A protein and the small-molecule ligand that binds it are described below.
Small molecule (SMILES): O=C(O)COc1cc(F)ccc1C(=S)NCc1ccc(Br)cc1F

Binding-site contacts:
Ligand atom C24 contacts residue TRP112 of chain 1.A at 3.3 Å (hydrophobic).
Ligand atom C32 contacts residue NDP1 of chain 1.B at 3.5 Å.
Ligand atom C20 contacts residue TRP21 of chain 1.A at 3.6 Å (hydrophobic).
Ligand atom C32 contacts residue HIS111 of chain 1.A at 3.4 Å.
Ligand atom S16 contacts residue TRP220 of chain 1.A at 4.0 Å.
Ligand atom F9 contacts residue VAL48 of chain 1.A at 3.1 Å.
Ligand atom F9 contacts residue TRP21 of chain 1.A at 3.7 Å.
Ligand atom BR8 contacts residue PHE116 of chain 1.A at 4.0 Å.
Ligand atom S16 contacts residue LEU301 of chain 1.A at 3.9 Å.
Ligand atom BR8 contacts residue THR114 of chain 1.A at 2.8 Å.
Ligand atom C2 contacts residue TYR49 of chain 1.A at 4.0 Å (hydrophobic).
Ligand atom F14 contacts residue CYS299 of chain 1.A at 3.9 Å.
Ligand atom C25 contacts residue TRP112 of chain 1.A at 3.5 Å (hydrophobic).
Ligand atom O34 contacts residue TRP112 of chain 1.A at 3.0 Å (h-bond).
Ligand atom C13 contacts residue TRP112 of chain 1.A at 3.6 Å (hydrophobic).
Ligand atom O34 contacts residue HIS111 of chain 1.A at 3.4 Å (h-bond).
Ligand atom C2 contacts residue TRP21 of chain 1.A at 3.1 Å (hydrophobic).
Ligand atom O34 contacts residue NDP1 of chain 1.B at 3.6 Å.
Ligand atom C26 contacts residue PHE123 of chain 1.A at 3.9 Å (hydrophobic).
Ligand atom C5 contacts residue VAL48 of chain 1.A at 4.0 Å (hydrophobic).
Ligand atom BR8 contacts residue TRP112 of chain 1.A at 3.9 Å.
Ligand atom O33 contacts residue NDP1 of chain 1.B at 3.1 Å.
Ligand atom F14 contacts residue ALA300 of chain 1.A at 3.1 Å.
Ligand atom C27 contacts residue TRP112 of chain 1.A at 3.3 Å (hydrophobic).
Ligand atom C20 contacts residue NDP1 of chain 1.B at 3.6 Å.
Ligand atom F9 contacts residue TYR49 of chain 1.A at 3.6 Å.
Ligand atom C3 contacts residue PHE123 of chain 1.A at 3.7 Å (hydrophobic).
Ligand atom O33 contacts residue HIS111 of chain 1.A at 2.7 Å (h-bond).
Ligand atom F14 contacts residue TRP112 of chain 1.A at 3.2 Å.
Ligand atom C29 contacts residue PHE123 of chain 1.A at 3.9 Å (hydrophobic).
Ligand atom F14 contacts residue LEU301 of chain 1.A at 3.3 Å.
Ligand atom O15 contacts residue TRP21 of chain 1.A at 3.4 Å.
Ligand atom C26 contacts residue TRP112 of chain 1.A at 3.4 Å (hydrophobic).
Ligand atom C29 contacts residue TRP112 of chain 1.A at 3.7 Å (hydrophobic).
Ligand atom O33 contacts residue TYR49 of chain 1.A at 2.9 Å (h-bond).
Ligand atom C28 contacts residue TRP112 of chain 1.A at 3.5 Å (hydrophobic).
Ligand atom C27 contacts residue LEU301 of chain 1.A at 3.7 Å (hydrophobic).
Ligand atom C4 contacts residue TRP21 of chain 1.A at 3.8 Å (hydrophobic).
Ligand atom C28 contacts residue TYR310 of chain 1.A at 4.0 Å (hydrophobic).
Ligand atom C5 contacts residue TRP21 of chain 1.A at 3.7 Å (hydrophobic).

Sequence of chain 1.A:
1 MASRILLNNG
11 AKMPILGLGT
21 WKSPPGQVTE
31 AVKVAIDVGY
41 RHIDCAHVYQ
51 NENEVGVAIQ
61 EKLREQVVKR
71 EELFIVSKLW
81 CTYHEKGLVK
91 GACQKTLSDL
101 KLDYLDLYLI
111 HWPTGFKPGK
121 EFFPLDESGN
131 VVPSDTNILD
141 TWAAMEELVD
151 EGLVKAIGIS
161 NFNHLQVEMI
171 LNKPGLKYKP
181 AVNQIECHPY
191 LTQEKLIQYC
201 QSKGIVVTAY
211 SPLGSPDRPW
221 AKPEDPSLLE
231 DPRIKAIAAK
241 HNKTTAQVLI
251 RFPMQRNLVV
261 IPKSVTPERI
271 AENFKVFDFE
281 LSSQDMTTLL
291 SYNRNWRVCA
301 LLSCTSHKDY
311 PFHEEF